The small molecule below binds the protein below.
Small molecule (SMILES): CC(=O)N[C@@H]1[C@@H](O)[C@H](O)[C@@H](CO)O[C@H]1O

Binding-site contacts:
Ligand atom C8 contacts residue GLY12 of chain 1.A at 3.2 Å.
Ligand atom O5 contacts residue ASN157 of chain 1.A at 2.2 Å (h-bond).
Ligand atom N2 contacts residue ASN11 of chain 1.A at 4.0 Å.
Ligand atom C6 contacts residue GLN155 of chain 1.A at 4.3 Å.
Ligand atom C1 contacts residue ASN157 of chain 1.A at 1.5 Å.
Ligand atom C7 contacts residue ASN11 of chain 1.A at 4.3 Å.
Ligand atom O4 contacts residue ASN11 of chain 1.A at 4.4 Å.
Ligand atom N2 contacts residue ASN157 of chain 1.A at 3.3 Å (h-bond).
Ligand atom C3 contacts residue ASN11 of chain 1.A at 4.0 Å.
Ligand atom C1 contacts residue ASN11 of chain 1.A at 4.4 Å.
Ligand atom O3 contacts residue ASN11 of chain 1.A at 4.4 Å.
Ligand atom C8 contacts residue THR159 of chain 1.A at 4.4 Å.
Ligand atom C4 contacts residue ASN157 of chain 1.A at 4.3 Å.
Ligand atom C5 contacts residue ASN157 of chain 1.A at 3.4 Å.
Ligand atom C3 contacts residue ASN157 of chain 1.A at 4.0 Å.
Ligand atom O6 contacts residue GLN155 of chain 1.A at 4.4 Å.
Ligand atom C2 contacts residue ASN11 of chain 1.A at 4.5 Å.
Ligand atom C2 contacts residue ASN157 of chain 1.A at 2.8 Å.
Ligand atom C8 contacts residue ASN11 of chain 1.A at 3.8 Å.
Ligand atom C6 contacts residue ASN157 of chain 1.A at 4.5 Å.

Sequence of chain 1.A:
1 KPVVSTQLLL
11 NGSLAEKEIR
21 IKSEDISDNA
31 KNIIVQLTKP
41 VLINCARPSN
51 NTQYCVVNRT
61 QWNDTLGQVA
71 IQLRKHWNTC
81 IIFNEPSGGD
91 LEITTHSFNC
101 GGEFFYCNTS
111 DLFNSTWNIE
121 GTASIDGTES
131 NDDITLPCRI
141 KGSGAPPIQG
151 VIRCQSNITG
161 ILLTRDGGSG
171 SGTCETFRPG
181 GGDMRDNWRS